Sequence of chain 59.A:
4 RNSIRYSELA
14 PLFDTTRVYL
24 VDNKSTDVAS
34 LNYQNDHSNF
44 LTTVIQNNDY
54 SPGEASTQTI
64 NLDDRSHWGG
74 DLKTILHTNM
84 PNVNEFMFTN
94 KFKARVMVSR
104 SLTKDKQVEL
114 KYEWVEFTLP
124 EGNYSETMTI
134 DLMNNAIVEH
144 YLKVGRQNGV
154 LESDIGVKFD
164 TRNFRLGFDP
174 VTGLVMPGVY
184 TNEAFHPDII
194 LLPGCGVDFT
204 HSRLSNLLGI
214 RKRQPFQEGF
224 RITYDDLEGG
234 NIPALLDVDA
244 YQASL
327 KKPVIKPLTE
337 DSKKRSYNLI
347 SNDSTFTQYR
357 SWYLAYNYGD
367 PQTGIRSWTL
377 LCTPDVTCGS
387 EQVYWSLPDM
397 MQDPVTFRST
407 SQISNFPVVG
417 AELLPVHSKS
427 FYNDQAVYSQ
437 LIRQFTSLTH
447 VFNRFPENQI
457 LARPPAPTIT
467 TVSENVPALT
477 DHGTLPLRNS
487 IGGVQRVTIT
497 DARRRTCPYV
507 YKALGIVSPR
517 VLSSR

Binding-site contacts:
Ligand atom C2 contacts residue TRP374 of chain 59.A at 4.1 Å (hydrophobic).
Ligand atom O1S contacts residue TRP374 of chain 59.A at 4.3 Å.
Ligand atom O1S contacts residue LYS215 of chain 59.A at 2.7 Å (salt-bridge).
Ligand atom O3S contacts residue PHE223 of chain 59.A at 3.9 Å.
Ligand atom S1 contacts residue ARG224 of chain 59.A at 4.3 Å.
Ligand atom C3 contacts residue TRP374 of chain 59.A at 4.3 Å (hydrophobic).
Ligand atom C6 contacts residue C151 of chain 59.D at 4.2 Å.
Ligand atom C5 contacts residue C151 of chain 59.D at 4.0 Å.
Ligand atom C16 contacts residue ASP229 of chain 59.A at 4.3 Å.
Ligand atom O2S contacts residue GLY222 of chain 59.A at 3.3 Å (h-bond).
Ligand atom C7 contacts residue C151 of chain 59.D at 3.4 Å.
Ligand atom O2S contacts residue ARG224 of chain 59.A at 4.5 Å.
Ligand atom C10 contacts residue C151 of chain 59.D at 3.4 Å.
Ligand atom S1 contacts residue TRP374 of chain 59.A at 4.0 Å.
Ligand atom O1S contacts residue PHE223 of chain 59.A at 4.5 Å.
Ligand atom C9 contacts residue C151 of chain 59.D at 3.4 Å.
Ligand atom C12 contacts residue C151 of chain 59.D at 3.4 Å.
Ligand atom O1S contacts residue GLY222 of chain 59.A at 2.3 Å (h-bond).
Ligand atom S1 contacts residue GLY222 of chain 59.A at 3.0 Å (h-bond).
Ligand atom O3S contacts residue ARG224 of chain 59.A at 2.9 Å (salt-bridge).
Ligand atom C1 contacts residue TRP374 of chain 59.A at 3.6 Å (hydrophobic).
Ligand atom C13 contacts residue C151 of chain 59.D at 4.5 Å.
Ligand atom C8 contacts residue C151 of chain 59.D at 3.7 Å.
Ligand atom O3S contacts residue TRP374 of chain 59.A at 3.3 Å.
Ligand atom O3S contacts residue GLY222 of chain 59.A at 2.9 Å (h-bond).
Ligand atom C11 contacts residue C151 of chain 59.D at 3.5 Å.
Ligand atom S1 contacts residue LYS215 of chain 59.A at 4.1 Å.

A small-molecule ligand and the protein it binds are described below.
Small molecule (SMILES): CCCCCCCCCCCC[N+](C)(C)CCCS(=O)(=O)O